This protein binds this small molecule.
Small molecule (SMILES): CC(=O)N[C@H]1[C@H](O[C@H]2[C@H](O)[C@@H](NC(C)=O)CO[C@@H]2CO[C@@H]2O[C@@H](C)[C@@H](O)[C@@H](O)[C@@H]2O)O[C@H](CO)[C@@H](O)[C@@H]1O

Binding-site contacts:
Ligand atom N2 contacts residue TRP235 of chain 1.A at 4.5 Å.
Ligand atom C3 contacts residue ASN234 of chain 1.A at 3.8 Å.
Ligand atom C2 contacts residue ASN234 of chain 1.A at 2.5 Å.
Ligand atom C7 contacts residue ASN234 of chain 1.A at 3.5 Å.
Ligand atom C6 contacts residue LEU232 of chain 1.A at 3.5 Å (hydrophobic).
Ligand atom N2 contacts residue ASN234 of chain 1.A at 3.0 Å (h-bond).
Ligand atom C7 contacts residue TRP235 of chain 1.A at 4.0 Å (hydrophobic).
Ligand atom C8 contacts residue TRP235 of chain 1.A at 3.3 Å (hydrophobic).
Ligand atom C5 contacts residue LEU232 of chain 1.A at 3.5 Å (hydrophobic).
Ligand atom C4 contacts residue ASN234 of chain 1.A at 4.2 Å.
Ligand atom C1 contacts residue ASN234 of chain 1.A at 1.4 Å.
Ligand atom O5 contacts residue ASN234 of chain 1.A at 2.3 Å (h-bond).
Ligand atom O5 contacts residue LEU232 of chain 1.A at 4.2 Å.
Ligand atom C5 contacts residue ASN234 of chain 1.A at 3.6 Å.
Ligand atom C8 contacts residue SER236 of chain 1.A at 3.1 Å.
Ligand atom O7 contacts residue ASN234 of chain 1.A at 3.6 Å.

Sequence of chain 1.A:
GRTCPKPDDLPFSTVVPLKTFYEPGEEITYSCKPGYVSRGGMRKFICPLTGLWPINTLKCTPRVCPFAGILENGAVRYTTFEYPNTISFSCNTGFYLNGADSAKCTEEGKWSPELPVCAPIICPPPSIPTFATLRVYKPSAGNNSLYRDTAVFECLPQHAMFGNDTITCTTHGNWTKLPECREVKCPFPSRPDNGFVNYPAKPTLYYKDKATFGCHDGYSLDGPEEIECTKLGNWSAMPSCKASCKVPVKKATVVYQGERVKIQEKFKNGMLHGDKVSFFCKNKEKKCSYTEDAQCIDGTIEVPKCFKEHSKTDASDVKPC